Binding-site contacts:
Ligand atom O5 contacts residue ASN125 of chain 1.B at 4.2 Å.
Ligand atom O3 contacts residue VAL127 of chain 1.B at 4.1 Å.
Ligand atom C4 contacts residue ASN122 of chain 1.B at 4.3 Å.
Ligand atom C3 contacts residue ASN122 of chain 1.B at 3.8 Å.
Ligand atom N2 contacts residue ASN122 of chain 1.B at 3.0 Å (h-bond).
Ligand atom C6 contacts residue ASN125 of chain 1.B at 3.7 Å.
Ligand atom C2 contacts residue ASN122 of chain 1.B at 2.5 Å.
Ligand atom C5 contacts residue ASN122 of chain 1.B at 3.7 Å.
Ligand atom C2 contacts residue VAL127 of chain 1.B at 4.3 Å (hydrophobic).
Ligand atom O6 contacts residue ALA123 of chain 1.B at 4.2 Å.
Ligand atom C7 contacts residue ASN122 of chain 1.B at 3.3 Å.
Ligand atom C8 contacts residue ASN122 of chain 1.B at 4.5 Å.
Ligand atom O7 contacts residue VAL120 of chain 1.B at 4.0 Å.
Ligand atom O6 contacts residue THR124 of chain 1.B at 4.3 Å.
Ligand atom O7 contacts residue ASN122 of chain 1.B at 3.2 Å.
Ligand atom O5 contacts residue ASN122 of chain 1.B at 2.4 Å (h-bond).
Ligand atom C7 contacts residue VAL127 of chain 1.B at 4.4 Å (hydrophobic).
Ligand atom O7 contacts residue VAL127 of chain 1.B at 3.6 Å.
Ligand atom O6 contacts residue ASN125 of chain 1.B at 3.4 Å.
Ligand atom C1 contacts residue ASN122 of chain 1.B at 1.4 Å.
Ligand atom C5 contacts residue ASN125 of chain 1.B at 4.5 Å.
Ligand atom O6 contacts residue ASN122 of chain 1.B at 4.2 Å.

The small molecule below binds the protein below.
Small molecule (SMILES): CC(=O)N[C@@H]1[C@@H](O)[C@H](O)[C@@H](CO)O[C@H]1O

Sequence of chain 1.B:
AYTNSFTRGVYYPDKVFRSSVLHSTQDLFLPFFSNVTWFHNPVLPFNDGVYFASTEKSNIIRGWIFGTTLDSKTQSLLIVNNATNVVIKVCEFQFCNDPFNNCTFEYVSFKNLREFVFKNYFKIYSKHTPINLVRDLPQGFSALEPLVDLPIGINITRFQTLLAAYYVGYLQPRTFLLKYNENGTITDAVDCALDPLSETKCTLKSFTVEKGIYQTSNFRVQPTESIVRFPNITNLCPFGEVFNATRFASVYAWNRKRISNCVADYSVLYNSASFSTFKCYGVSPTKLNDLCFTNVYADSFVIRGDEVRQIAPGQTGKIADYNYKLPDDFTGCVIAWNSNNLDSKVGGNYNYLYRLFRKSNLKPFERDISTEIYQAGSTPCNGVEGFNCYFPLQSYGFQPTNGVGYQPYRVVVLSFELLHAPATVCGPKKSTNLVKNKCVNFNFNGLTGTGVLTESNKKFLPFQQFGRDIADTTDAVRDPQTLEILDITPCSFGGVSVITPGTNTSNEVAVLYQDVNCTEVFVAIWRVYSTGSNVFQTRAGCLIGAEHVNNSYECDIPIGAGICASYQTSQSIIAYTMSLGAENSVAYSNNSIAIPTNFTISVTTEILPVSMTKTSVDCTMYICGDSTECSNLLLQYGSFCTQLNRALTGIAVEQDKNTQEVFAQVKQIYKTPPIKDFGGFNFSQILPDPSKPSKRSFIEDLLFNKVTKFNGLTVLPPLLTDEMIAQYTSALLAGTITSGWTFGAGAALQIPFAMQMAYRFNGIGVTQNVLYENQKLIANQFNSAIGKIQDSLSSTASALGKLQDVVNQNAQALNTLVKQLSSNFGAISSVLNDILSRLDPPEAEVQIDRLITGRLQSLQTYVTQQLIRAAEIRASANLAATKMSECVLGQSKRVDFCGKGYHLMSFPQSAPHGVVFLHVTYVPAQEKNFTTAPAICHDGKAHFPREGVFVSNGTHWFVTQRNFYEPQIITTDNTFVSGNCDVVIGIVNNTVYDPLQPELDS